Binding-site contacts:
Ligand atom C3 contacts residue ASN316 of chain 1.E at 3.9 Å.
Ligand atom C4 contacts residue ASN316 of chain 1.E at 4.4 Å.
Ligand atom O7 contacts residue ASN316 of chain 1.E at 3.2 Å (h-bond).
Ligand atom C8 contacts residue ASN316 of chain 1.E at 4.3 Å.
Ligand atom C2 contacts residue ASN316 of chain 1.E at 2.5 Å.
Ligand atom C1 contacts residue ASN316 of chain 1.E at 1.5 Å.
Ligand atom C5 contacts residue ASN316 of chain 1.E at 3.9 Å.
Ligand atom N2 contacts residue ASN316 of chain 1.E at 2.9 Å (h-bond).
Ligand atom C7 contacts residue ASN316 of chain 1.E at 3.2 Å.
Ligand atom O5 contacts residue ASN316 of chain 1.E at 2.5 Å (h-bond).

Sequence of chain 1.E:
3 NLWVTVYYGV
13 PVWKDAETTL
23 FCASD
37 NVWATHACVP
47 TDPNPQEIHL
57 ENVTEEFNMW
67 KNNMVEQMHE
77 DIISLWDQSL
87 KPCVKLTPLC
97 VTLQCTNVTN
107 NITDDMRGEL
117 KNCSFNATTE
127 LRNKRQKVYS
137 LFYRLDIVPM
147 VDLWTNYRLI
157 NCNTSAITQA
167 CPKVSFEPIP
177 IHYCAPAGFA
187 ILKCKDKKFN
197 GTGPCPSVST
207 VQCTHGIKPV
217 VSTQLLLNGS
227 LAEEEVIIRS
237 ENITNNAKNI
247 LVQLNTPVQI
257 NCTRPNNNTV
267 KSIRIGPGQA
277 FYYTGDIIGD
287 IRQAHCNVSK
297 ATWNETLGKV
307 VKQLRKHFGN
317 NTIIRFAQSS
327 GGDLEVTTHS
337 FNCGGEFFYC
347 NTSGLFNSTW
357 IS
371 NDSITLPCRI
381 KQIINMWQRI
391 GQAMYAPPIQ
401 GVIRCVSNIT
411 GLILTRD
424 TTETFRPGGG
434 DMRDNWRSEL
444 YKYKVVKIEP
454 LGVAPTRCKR

A protein and the small-molecule ligand that binds it are described below.
Small molecule (SMILES): CC(=O)N[C@@H]1[C@@H](O)[C@H](O)[C@@H](CO)O[C@H]1O